Sequence of chain 14.C:
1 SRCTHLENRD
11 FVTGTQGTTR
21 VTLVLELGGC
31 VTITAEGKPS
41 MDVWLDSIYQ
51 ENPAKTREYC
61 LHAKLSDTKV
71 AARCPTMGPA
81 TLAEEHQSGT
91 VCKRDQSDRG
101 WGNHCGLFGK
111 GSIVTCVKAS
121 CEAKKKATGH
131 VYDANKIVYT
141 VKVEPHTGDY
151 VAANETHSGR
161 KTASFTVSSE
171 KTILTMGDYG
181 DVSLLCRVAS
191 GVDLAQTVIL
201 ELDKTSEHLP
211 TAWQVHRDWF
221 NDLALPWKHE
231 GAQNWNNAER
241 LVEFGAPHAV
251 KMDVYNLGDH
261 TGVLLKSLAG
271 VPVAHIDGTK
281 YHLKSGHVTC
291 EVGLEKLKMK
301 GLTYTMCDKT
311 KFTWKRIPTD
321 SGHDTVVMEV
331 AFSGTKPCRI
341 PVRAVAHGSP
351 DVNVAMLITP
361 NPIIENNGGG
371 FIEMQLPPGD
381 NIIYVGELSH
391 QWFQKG

Binding-site contacts:
Ligand atom O5 contacts residue HIS104 of chain 14.A at 3.1 Å (h-bond).
Ligand atom C8 contacts residue ASN154 of chain 14.C at 3.6 Å.
Ligand atom C3 contacts residue ASN154 of chain 14.C at 3.7 Å.
Ligand atom C5 contacts residue ASN154 of chain 14.C at 3.6 Å.
Ligand atom C4 contacts residue ASN154 of chain 14.C at 4.2 Å.
Ligand atom C2 contacts residue ASN154 of chain 14.C at 2.4 Å.
Ligand atom N2 contacts residue GLU155 of chain 14.C at 3.0 Å (salt-bridge).
Ligand atom C5 contacts residue HIS104 of chain 14.A at 3.6 Å.
Ligand atom O7 contacts residue ASN154 of chain 14.C at 3.2 Å (h-bond).
Ligand atom C8 contacts residue GLU155 of chain 14.C at 3.8 Å.
Ligand atom C2 contacts residue GLU155 of chain 14.C at 3.7 Å.
Ligand atom C1 contacts residue ASN154 of chain 14.C at 1.4 Å.
Ligand atom N2 contacts residue ASN154 of chain 14.C at 2.9 Å (h-bond).
Ligand atom C1 contacts residue GLU155 of chain 14.C at 3.9 Å.
Ligand atom C6 contacts residue HIS104 of chain 14.A at 4.0 Å.
Ligand atom O5 contacts residue ASN154 of chain 14.C at 2.3 Å (h-bond).
Ligand atom C3 contacts residue GLU155 of chain 14.C at 3.7 Å.
Ligand atom C7 contacts residue GLU155 of chain 14.C at 3.9 Å.
Ligand atom C7 contacts residue ASN154 of chain 14.C at 3.3 Å.
Ligand atom O3 contacts residue GLU155 of chain 14.C at 4.3 Å.
Ligand atom C1 contacts residue HIS104 of chain 14.A at 3.4 Å.

Sequence of chain 14.A:
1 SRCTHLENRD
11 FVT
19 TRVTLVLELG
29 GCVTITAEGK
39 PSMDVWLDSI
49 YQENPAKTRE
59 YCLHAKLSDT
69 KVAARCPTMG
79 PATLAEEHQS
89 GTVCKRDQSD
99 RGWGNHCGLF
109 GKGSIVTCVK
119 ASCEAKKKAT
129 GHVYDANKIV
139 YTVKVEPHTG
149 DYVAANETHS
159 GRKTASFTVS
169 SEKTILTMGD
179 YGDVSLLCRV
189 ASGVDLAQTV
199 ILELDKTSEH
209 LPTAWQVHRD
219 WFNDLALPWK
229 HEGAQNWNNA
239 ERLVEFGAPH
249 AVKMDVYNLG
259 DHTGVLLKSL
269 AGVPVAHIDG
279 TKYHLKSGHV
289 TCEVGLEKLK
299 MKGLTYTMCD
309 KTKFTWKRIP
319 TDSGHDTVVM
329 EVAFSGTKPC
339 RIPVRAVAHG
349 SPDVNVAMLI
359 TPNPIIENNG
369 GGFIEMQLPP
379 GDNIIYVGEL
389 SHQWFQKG

This small molecule binds to this protein.
Small molecule (SMILES): CC(=O)N[C@@H]1[C@@H](O)[C@H](O)[C@@H](CO)O[C@H]1O